This protein binds this small molecule.
Small molecule (SMILES): CC(=O)N[C@H]1[C@H](O[C@H]2[C@H](O)[C@@H](NC(C)=O)CO[C@@H]2CO[C@H]2O[C@@H](C)[C@@H](O)[C@@H](O)[C@@H]2O)O[C@H](CO)[C@@H](O)[C@@H]1O

Binding-site contacts:
Ligand atom C7 contacts residue ASN341 of chain 7.A at 3.0 Å.
Ligand atom C2 contacts residue ASN341 of chain 7.A at 2.5 Å.
Ligand atom C6 contacts residue ASN341 of chain 7.A at 4.2 Å.
Ligand atom O5 contacts residue ASN341 of chain 7.A at 2.4 Å (h-bond).
Ligand atom C8 contacts residue ASN341 of chain 7.A at 2.8 Å.
Ligand atom C5 contacts residue SER338 of chain 7.A at 4.0 Å.
Ligand atom C1 contacts residue GLY336 of chain 7.A at 4.5 Å.
Ligand atom C3 contacts residue GLY336 of chain 7.A at 4.3 Å.
Ligand atom O4 contacts residue GLY336 of chain 7.A at 4.4 Å.
Ligand atom C1 contacts residue SER338 of chain 7.A at 4.0 Å.
Ligand atom C1 contacts residue ASN341 of chain 7.A at 1.4 Å.
Ligand atom O7 contacts residue ASN342 of chain 7.A at 3.8 Å.
Ligand atom C5 contacts residue ASN341 of chain 7.A at 3.6 Å.
Ligand atom O5 contacts residue SER338 of chain 7.A at 3.6 Å.
Ligand atom C6 contacts residue ASP340 of chain 7.A at 4.1 Å.
Ligand atom O7 contacts residue PHE337 of chain 7.A at 4.1 Å.
Ligand atom C5 contacts residue ASN341 of chain 7.A at 4.3 Å.
Ligand atom C7 contacts residue GLY336 of chain 7.A at 4.1 Å.
Ligand atom C6 contacts residue SER338 of chain 7.A at 3.9 Å.
Ligand atom N2 contacts residue ASN341 of chain 7.A at 2.9 Å (h-bond).
Ligand atom O7 contacts residue ASN341 of chain 7.A at 3.9 Å.
Ligand atom C6 contacts residue PHE337 of chain 7.A at 4.0 Å (hydrophobic).
Ligand atom C6 contacts residue SER338 of chain 7.A at 3.9 Å.
Ligand atom O7 contacts residue PRO335 of chain 7.A at 4.0 Å.
Ligand atom C4 contacts residue ASN341 of chain 7.A at 4.3 Å.
Ligand atom C5 contacts residue PHE337 of chain 7.A at 4.4 Å (hydrophobic).
Ligand atom C3 contacts residue ASN341 of chain 7.A at 3.8 Å.
Ligand atom O7 contacts residue GLY336 of chain 7.A at 3.0 Å (h-bond).
Ligand atom O5 contacts residue SER338 of chain 7.A at 4.3 Å.

Sequence of chain 7.A:
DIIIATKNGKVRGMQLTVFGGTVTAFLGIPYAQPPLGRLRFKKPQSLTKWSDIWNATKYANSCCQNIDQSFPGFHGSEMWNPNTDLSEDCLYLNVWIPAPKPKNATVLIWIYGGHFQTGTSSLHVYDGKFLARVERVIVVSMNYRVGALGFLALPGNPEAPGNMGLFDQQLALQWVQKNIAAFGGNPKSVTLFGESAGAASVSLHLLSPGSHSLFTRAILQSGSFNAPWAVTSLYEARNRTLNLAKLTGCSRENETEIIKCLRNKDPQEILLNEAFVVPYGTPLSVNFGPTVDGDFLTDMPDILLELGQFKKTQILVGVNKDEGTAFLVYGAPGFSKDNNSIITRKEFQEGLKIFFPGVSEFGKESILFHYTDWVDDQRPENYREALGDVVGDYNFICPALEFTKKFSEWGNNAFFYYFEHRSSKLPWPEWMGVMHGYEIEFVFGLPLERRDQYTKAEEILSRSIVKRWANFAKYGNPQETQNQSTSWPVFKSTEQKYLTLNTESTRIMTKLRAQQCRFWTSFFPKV